This small molecule binds to this protein.
Small molecule (SMILES): NC(=O)c1csc([C@@H]2O[C@H](CO)[C@@H](O)[C@H]2O)n1

Sequence of chain 1.I:
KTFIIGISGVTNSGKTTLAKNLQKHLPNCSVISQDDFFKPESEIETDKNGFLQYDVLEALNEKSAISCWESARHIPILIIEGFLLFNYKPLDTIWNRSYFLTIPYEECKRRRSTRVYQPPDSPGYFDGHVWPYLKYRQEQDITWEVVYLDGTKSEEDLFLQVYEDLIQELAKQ

Binding-site contacts:
Ligand atom O3' contacts residue THR12 of chain 1.I at 4.0 Å.
Ligand atom N1A contacts residue TYR55 of chain 1.I at 3.7 Å.
Ligand atom C1K contacts residue TYR55 of chain 1.I at 3.7 Å (hydrophobic).
Ligand atom O2' contacts residue ASP56 of chain 1.I at 2.6 Å (salt-bridge).
Ligand atom C2' contacts residue ASP56 of chain 1.I at 3.1 Å.
Ligand atom N1H contacts residue TYR55 of chain 1.I at 4.1 Å.
Ligand atom C4' contacts residue THR12 of chain 1.I at 4.1 Å.
Ligand atom O1B contacts residue PHE39 of chain 1.I at 3.2 Å.
Ligand atom C3' contacts residue ASP56 of chain 1.I at 3.3 Å.
Ligand atom C1M contacts residue TYR134 of chain 1.I at 3.9 Å (hydrophobic).
Ligand atom C1F contacts residue GLN135 of chain 1.I at 3.9 Å.
Ligand atom O2' contacts residue TYR142 of chain 1.I at 4.0 Å.
Ligand atom O2' contacts residue TYR55 of chain 1.I at 3.9 Å.
Ligand atom O4' contacts residue TYR134 of chain 1.I at 4.2 Å.
Ligand atom C3' contacts residue PHE100 of chain 1.I at 4.3 Å (hydrophobic).
Ligand atom N1H contacts residue PHE39 of chain 1.I at 3.8 Å.
Ligand atom C1F contacts residue PRO136 of chain 1.I at 4.0 Å (hydrophobic).
Ligand atom C5' contacts residue PHE100 of chain 1.I at 3.5 Å (hydrophobic).
Ligand atom O4' contacts residue ASP36 of chain 1.I at 4.3 Å.
Ligand atom O4' contacts residue PHE39 of chain 1.I at 3.8 Å.
Ligand atom S1J contacts residue TYR134 of chain 1.I at 4.1 Å.
Ligand atom C1' contacts residue TYR134 of chain 1.I at 3.9 Å (hydrophobic).
Ligand atom S1J contacts residue ARG129 of chain 1.I at 4.3 Å.
Ligand atom C4' contacts residue ARG129 of chain 1.I at 3.8 Å.
Ligand atom O3' contacts residue VAL147 of chain 1.I at 4.1 Å.
Ligand atom O3' contacts residue ARG129 of chain 1.I at 2.4 Å (salt-bridge).
Ligand atom C1' contacts residue ARG129 of chain 1.I at 3.9 Å.
Ligand atom C5' contacts residue ASP36 of chain 1.I at 3.6 Å.
Ligand atom C2' contacts residue ARG129 of chain 1.I at 3.9 Å.
Ligand atom C1L contacts residue TYR55 of chain 1.I at 3.7 Å (hydrophobic).
Ligand atom C2' contacts residue TYR55 of chain 1.I at 4.0 Å (hydrophobic).
Ligand atom O2' contacts residue ARG129 of chain 1.I at 3.0 Å (salt-bridge).
Ligand atom S1J contacts residue TYR55 of chain 1.I at 4.0 Å.
Ligand atom C1K contacts residue PHE39 of chain 1.I at 4.2 Å (hydrophobic).
Ligand atom O5' contacts residue ASP36 of chain 1.I at 2.9 Å (salt-bridge).
Ligand atom C1F contacts residue TYR55 of chain 1.I at 3.7 Å (hydrophobic).
Ligand atom C3' contacts residue ARG129 of chain 1.I at 3.5 Å.
Ligand atom N1A contacts residue PRO136 of chain 1.I at 4.2 Å.
Ligand atom O3' contacts residue ASP56 of chain 1.I at 3.0 Å (salt-bridge).
Ligand atom O5' contacts residue PHE100 of chain 1.I at 4.0 Å.